Binding-site contacts:
Ligand atom O3 contacts residue LEU273 of chain 1.A at 3.3 Å.
Ligand atom O3 contacts residue VAL344 of chain 1.A at 3.3 Å.
Ligand atom O5 contacts residue HIS342 of chain 1.A at 3.5 Å.
Ligand atom O1 contacts residue TRP336 of chain 1.A at 4.3 Å.
Ligand atom C5 contacts residue TRP260 of chain 1.A at 3.8 Å (hydrophobic).
Ligand atom O5 contacts residue HIS202 of chain 1.A at 3.4 Å.
Ligand atom C1 contacts residue HIS342 of chain 1.A at 3.6 Å.
Ligand atom O4 contacts residue TRP260 of chain 1.A at 3.6 Å.
Ligand atom C2 contacts residue HIS202 of chain 1.A at 4.3 Å.
Ligand atom O5 contacts residue LEU199 of chain 1.A at 3.7 Å.
Ligand atom C5 contacts residue ARG188 of chain 1.A at 3.4 Å.
Ligand atom O1 contacts residue HIS202 of chain 1.A at 4.1 Å.
Ligand atom O1 contacts residue ASP204 of chain 1.A at 2.8 Å (salt-bridge).
Ligand atom O1 contacts residue MN1 of chain 1.C at 2.0 Å.
Ligand atom O5 contacts residue MN1 of chain 1.C at 2.6 Å.
Ligand atom C1 contacts residue ASP204 of chain 1.A at 4.1 Å.
Ligand atom O4 contacts residue TYR358 of chain 1.A at 2.8 Å (h-bond).
Ligand atom O2 contacts residue TRP336 of chain 1.A at 3.8 Å.
Ligand atom C1 contacts residue MN1 of chain 1.C at 2.9 Å.
Ligand atom O2 contacts residue MN1 of chain 1.C at 4.1 Å.
Ligand atom O1 contacts residue HIS342 of chain 1.A at 3.0 Å (h-bond).
Ligand atom C3 contacts residue LEU273 of chain 1.A at 4.0 Å (hydrophobic).
Ligand atom C2 contacts residue MN1 of chain 1.C at 3.0 Å.
Ligand atom O3 contacts residue TRP260 of chain 1.A at 3.4 Å (h-bond).
Ligand atom O4 contacts residue VAL356 of chain 1.A at 3.9 Å.
Ligand atom C1 contacts residue GLN258 of chain 1.A at 3.9 Å.
Ligand atom O4 contacts residue ARG188 of chain 1.A at 2.5 Å (salt-bridge).
Ligand atom O3 contacts residue ARG188 of chain 1.A at 3.7 Å.
Ligand atom C5 contacts residue VAL344 of chain 1.A at 3.7 Å (hydrophobic).
Ligand atom C5 contacts residue TYR358 of chain 1.A at 3.4 Å (hydrophobic).
Ligand atom O2 contacts residue GLN258 of chain 1.A at 3.8 Å.
Ligand atom C4 contacts residue LEU199 of chain 1.A at 4.3 Å (hydrophobic).
Ligand atom C4 contacts residue TYR358 of chain 1.A at 3.3 Å (hydrophobic).
Ligand atom C3 contacts residue VAL344 of chain 1.A at 4.0 Å (hydrophobic).
Ligand atom C1 contacts residue TRP336 of chain 1.A at 4.0 Å (hydrophobic).
Ligand atom C4 contacts residue VAL344 of chain 1.A at 3.7 Å (hydrophobic).
Ligand atom C2 contacts residue HIS342 of chain 1.A at 3.5 Å.
Ligand atom O1 contacts residue GLN258 of chain 1.A at 3.2 Å (h-bond).
Ligand atom O2 contacts residue TYR358 of chain 1.A at 3.6 Å.
Ligand atom C3 contacts residue HIS342 of chain 1.A at 3.9 Å.

A protein and the small-molecule ligand that binds it are described below.
Small molecule (SMILES): O=C(O)CCC(=O)C(=O)O

Sequence of chain 1.A:
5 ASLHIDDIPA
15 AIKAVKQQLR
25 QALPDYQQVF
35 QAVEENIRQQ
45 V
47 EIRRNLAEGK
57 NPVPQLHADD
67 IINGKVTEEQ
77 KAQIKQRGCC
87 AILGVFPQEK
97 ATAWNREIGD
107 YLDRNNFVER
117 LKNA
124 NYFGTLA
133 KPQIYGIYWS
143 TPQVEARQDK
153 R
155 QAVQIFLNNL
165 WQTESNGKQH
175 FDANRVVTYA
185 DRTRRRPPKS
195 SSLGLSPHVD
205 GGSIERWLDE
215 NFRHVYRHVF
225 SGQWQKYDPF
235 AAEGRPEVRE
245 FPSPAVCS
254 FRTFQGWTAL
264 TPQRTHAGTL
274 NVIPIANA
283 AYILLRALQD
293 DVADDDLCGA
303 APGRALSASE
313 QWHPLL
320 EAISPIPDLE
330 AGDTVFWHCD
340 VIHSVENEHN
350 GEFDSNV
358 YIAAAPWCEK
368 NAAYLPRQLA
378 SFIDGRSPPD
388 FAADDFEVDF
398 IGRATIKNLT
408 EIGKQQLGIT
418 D